Sequence of chain 1.I:
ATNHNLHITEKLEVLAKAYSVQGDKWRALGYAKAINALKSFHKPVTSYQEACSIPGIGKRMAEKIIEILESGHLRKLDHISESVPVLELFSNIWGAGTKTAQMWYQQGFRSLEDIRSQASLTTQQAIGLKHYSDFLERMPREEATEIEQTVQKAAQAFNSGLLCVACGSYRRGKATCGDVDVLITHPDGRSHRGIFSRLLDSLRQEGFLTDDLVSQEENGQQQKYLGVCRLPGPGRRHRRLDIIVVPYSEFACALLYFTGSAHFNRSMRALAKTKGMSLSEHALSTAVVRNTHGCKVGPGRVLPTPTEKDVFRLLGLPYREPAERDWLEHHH

The small molecule below binds the protein below.
Small molecule (SMILES): Nc1ccn([C@H]2C[C@H](O[P](=O)(O)OC[C@H]3O[C@@H](n4cnc5c(=O)nc(N)[nH]c54)C[C@@H]3O)[C@@H](CO[P](=O)(O)O[C@H]3C[C@H](n4ccc(N)nc4=O)O[C@@H]3CO[P](=O)(O)O[C@H]3C[C@H](n4cnc5c(=O)nc(N)[nH]c54)O[C@@H]3COP(=O)(O)O)O2)c(=O)n1

Binding-site contacts:
Ligand atom N9 contacts residue ARG32 of chain 1.I at 3.7 Å.
Ligand atom C4 contacts residue ARG32 of chain 1.I at 3.7 Å.
Ligand atom C1' contacts residue ARG32 of chain 1.I at 3.7 Å.
Ligand atom OP2 contacts residue LYS69 of chain 1.I at 3.1 Å (salt-bridge).
Ligand atom P contacts residue TYR36 of chain 1.I at 3.6 Å.
Ligand atom O4' contacts residue TYR36 of chain 1.I at 3.4 Å.
Ligand atom N2 contacts residue TRP31 of chain 1.I at 3.6 Å.
Ligand atom C4' contacts residue GLY61 of chain 1.I at 3.2 Å.
Ligand atom O5' contacts residue TYR36 of chain 1.I at 3.4 Å (h-bond).
Ligand atom N1 contacts residue TRP31 of chain 1.I at 3.6 Å.
Ligand atom OP3 contacts residue ARG32 of chain 1.I at 3.5 Å (salt-bridge).
Ligand atom N3 contacts residue TRP31 of chain 1.I at 3.3 Å (h-bond).
Ligand atom C5' contacts residue GLY63 of chain 1.I at 3.8 Å.
Ligand atom O3' contacts residue MET66 of chain 1.I at 3.5 Å.
Ligand atom C4 contacts residue TRP31 of chain 1.I at 3.6 Å (hydrophobic).
Ligand atom P contacts residue ARG65 of chain 1.I at 3.8 Å.
Ligand atom OP1 contacts residue GLY61 of chain 1.I at 2.7 Å (h-bond).
Ligand atom OP2 contacts residue ARG65 of chain 1.I at 2.9 Å (salt-bridge).
Ligand atom C6 contacts residue TRP31 of chain 1.I at 3.8 Å (hydrophobic).
Ligand atom O3' contacts residue GLY61 of chain 1.I at 3.5 Å.
Ligand atom OP1 contacts residue MET66 of chain 1.I at 2.8 Å (h-bond).
Ligand atom OP1 contacts residue GLY63 of chain 1.I at 3.2 Å (h-bond).
Ligand atom N3 contacts residue GLY35 of chain 1.I at 3.5 Å.
Ligand atom O6 contacts residue TRP31 of chain 1.I at 3.7 Å.
Ligand atom OP1 contacts residue PRO60 of chain 1.I at 3.7 Å.
Ligand atom C4' contacts residue MET66 of chain 1.I at 3.8 Å (hydrophobic).
Ligand atom C5' contacts residue GLY61 of chain 1.I at 3.2 Å.
Ligand atom O4' contacts residue ARG32 of chain 1.I at 3.7 Å.
Ligand atom P contacts residue ARG32 of chain 1.I at 3.7 Å.
Ligand atom OP2 contacts residue ARG65 of chain 1.I at 3.8 Å.
Ligand atom OP1 contacts residue ARG65 of chain 1.I at 3.7 Å.
Ligand atom C3' contacts residue GLY61 of chain 1.I at 3.7 Å.
Ligand atom OP3 contacts residue LYS69 of chain 1.I at 3.8 Å.
Ligand atom C2 contacts residue TRP31 of chain 1.I at 3.3 Å (hydrophobic).
Ligand atom C8 contacts residue ARG32 of chain 1.I at 3.7 Å.
Ligand atom C4' contacts residue TYR36 of chain 1.I at 3.7 Å (hydrophobic).
Ligand atom OP3 contacts residue TYR36 of chain 1.I at 2.7 Å (h-bond).
Ligand atom OP1 contacts residue ARG65 of chain 1.I at 3.6 Å (salt-bridge).
Ligand atom OP1 contacts residue ARG32 of chain 1.I at 2.8 Å (salt-bridge).
Ligand atom OP3 contacts residue TYR24 of chain 1.I at 3.0 Å (h-bond).